Sequence of chain 2.B:
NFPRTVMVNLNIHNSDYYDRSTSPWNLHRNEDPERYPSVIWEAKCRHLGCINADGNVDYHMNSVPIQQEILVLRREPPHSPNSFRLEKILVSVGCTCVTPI

A small-molecule ligand and the protein it binds are described below.
Small molecule (SMILES): CSCC[C@@H]1NC(=O)[C@H](CC(=O)O)NC(=O)[C@H](Cc2ccc(O)cc2)NC(=O)[C@H](/C=C/C(=O)O)NC(=O)[C@H](CC(C)C)NC(=O)[C@H](C(C)C)NC(=O)[C@H](CC2=c3ccccc3=NC2)NC(=O)[C@@H](N)CSSC[C@@H](C(=O)N[C@@H](CCCN=C(N)N)C(=O)O)NC(=O)[C@H](CC2=NC=NC2)NC(=O)[C@H](CC(C)C)NC(=O)[C@H](C)NC(=O)CNC(=O)[C@H](Cc2ccccc2)NC1=O

Sequence of chain 1.B:
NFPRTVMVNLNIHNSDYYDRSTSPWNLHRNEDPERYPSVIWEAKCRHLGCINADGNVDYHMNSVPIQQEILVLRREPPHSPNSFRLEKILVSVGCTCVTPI

Binding-site contacts:
Ligand atom O contacts residue PRO50 of chain 1.B at 3.2 Å.
Ligand atom CD1 contacts residue LEU84 of chain 2.B at 3.7 Å (hydrophobic).
Ligand atom O contacts residue VAL52 of chain 1.B at 3.6 Å.
Ligand atom CZ2 contacts residue ASN4 of chain 2.B at 3.3 Å.
Ligand atom O contacts residue TRP54 of chain 1.B at 3.1 Å (h-bond).
Ligand atom N contacts residue VAL52 of chain 1.B at 3.0 Å (h-bond).
Ligand atom C contacts residue PHE5 of chain 2.B at 3.3 Å (hydrophobic).
Ligand atom O contacts residue LEU40 of chain 1.B at 3.7 Å.
Ligand atom CH2 contacts residue PRO6 of chain 2.B at 3.5 Å (hydrophobic).
Ligand atom N contacts residue GLU82 of chain 2.B at 2.8 Å (salt-bridge).
Ligand atom N contacts residue PHE5 of chain 2.B at 3.6 Å.
Ligand atom O contacts residue TYR49 of chain 1.B at 3.7 Å.
Ligand atom CZ contacts residue GLU82 of chain 2.B at 3.3 Å.
Ligand atom SG contacts residue TYR49 of chain 1.B at 3.7 Å.
Ligand atom OH contacts residue GLU82 of chain 2.B at 2.7 Å (salt-bridge).
Ligand atom C contacts residue GLU82 of chain 2.B at 3.6 Å.
Ligand atom CB contacts residue TYR49 of chain 1.B at 3.5 Å (hydrophobic).
Ligand atom CD2 contacts residue PHE5 of chain 2.B at 3.6 Å (hydrophobic).
Ligand atom CA contacts residue VAL52 of chain 1.B at 3.7 Å (hydrophobic).
Ligand atom O contacts residue PHE5 of chain 2.B at 3.0 Å.
Ligand atom C contacts residue TRP54 of chain 1.B at 3.3 Å (hydrophobic).
Ligand atom CD2 contacts residue VAL52 of chain 1.B at 3.4 Å (hydrophobic).
Ligand atom CZ2 contacts residue PHE5 of chain 2.B at 3.5 Å (hydrophobic).
Ligand atom CE3 contacts residue EDO1 of chain 2.H at 3.7 Å.
Ligand atom N contacts residue TRP54 of chain 1.B at 3.4 Å (h-bond).
Ligand atom O contacts residue TRP54 of chain 1.B at 3.2 Å.
Ligand atom O contacts residue GLN81 of chain 2.B at 3.5 Å.
Ligand atom CA contacts residue GLU82 of chain 2.B at 3.7 Å.
Ligand atom CE2 contacts residue PRO50 of chain 1.B at 3.7 Å (hydrophobic).
Ligand atom O contacts residue SER51 of chain 1.B at 3.0 Å (h-bond).
Ligand atom O contacts residue GLU82 of chain 2.B at 2.8 Å (salt-bridge).
Ligand atom N contacts residue PHE5 of chain 2.B at 3.6 Å.
Ligand atom CE2 contacts residue PHE5 of chain 2.B at 3.7 Å (hydrophobic).
Ligand atom CA contacts residue GLU82 of chain 2.B at 3.5 Å.
Ligand atom CB contacts residue VAL52 of chain 1.B at 3.4 Å (hydrophobic).
Ligand atom CD contacts residue VAL52 of chain 1.B at 3.6 Å (hydrophobic).
Ligand atom O contacts residue EDO1 of chain 2.H at 2.8 Å (h-bond).
Ligand atom O contacts residue TYR49 of chain 1.B at 2.7 Å (h-bond).
Ligand atom CE1 contacts residue GLU82 of chain 2.B at 3.0 Å.
Ligand atom CB contacts residue GLU82 of chain 2.B at 3.6 Å.